Binding-site contacts:
Ligand atom OBC contacts residue MET92 of chain 1.B at 3.3 Å.
Ligand atom CAX contacts residue ALA54 of chain 1.B at 3.9 Å (hydrophobic).
Ligand atom OBE contacts residue LEU244 of chain 1.B at 3.6 Å.
Ligand atom CAU contacts residue MET125 of chain 1.B at 3.4 Å (hydrophobic).
Ligand atom CAC contacts residue LEU88 of chain 1.B at 3.8 Å (hydrophobic).
Ligand atom CAP contacts residue LEU229 of chain 1.B at 3.7 Å (hydrophobic).
Ligand atom CAW contacts residue LEU229 of chain 1.B at 3.6 Å (hydrophobic).
Ligand atom OBD contacts residue LEU50 of chain 1.B at 3.7 Å.
Ligand atom OBB contacts residue LEU229 of chain 1.B at 3.4 Å.
Ligand atom CAM contacts residue LEU50 of chain 1.B at 3.8 Å (hydrophobic).
Ligand atom CAX contacts residue LEU229 of chain 1.B at 3.7 Å (hydrophobic).
Ligand atom CAM contacts residue LEU229 of chain 1.B at 3.5 Å (hydrophobic).
Ligand atom CAJ contacts residue ILE128 of chain 1.B at 3.4 Å (hydrophobic).
Ligand atom CAV contacts residue GLU57 of chain 1.B at 3.5 Å.
Ligand atom CAT contacts residue THR51 of chain 1.B at 3.6 Å.
Ligand atom CAN contacts residue LEU91 of chain 1.B at 3.8 Å (hydrophobic).
Ligand atom CAO contacts residue GLU57 of chain 1.B at 3.9 Å.
Ligand atom CAG contacts residue HIS228 of chain 1.B at 3.6 Å.
Ligand atom CAS contacts residue HIS228 of chain 1.B at 3.7 Å.
Ligand atom CAO contacts residue PHE108 of chain 1.B at 4.0 Å (hydrophobic).
Ligand atom CAG contacts residue MET125 of chain 1.B at 3.7 Å (hydrophobic).
Ligand atom CAV contacts residue PHE108 of chain 1.B at 4.0 Å (hydrophobic).
Ligand atom CAJ contacts residue LEU132 of chain 1.B at 3.4 Å (hydrophobic).
Ligand atom OBE contacts residue LEU240 of chain 1.B at 3.6 Å.
Ligand atom CAW contacts residue THR51 of chain 1.B at 3.7 Å.
Ligand atom OAZ contacts residue GLU57 of chain 1.B at 2.4 Å (salt-bridge).
Ligand atom CAH contacts residue LEU229 of chain 1.B at 3.5 Å (hydrophobic).
Ligand atom OAZ contacts residue ARG98 of chain 1.B at 3.6 Å (salt-bridge).
Ligand atom CAE contacts residue LEU229 of chain 1.B at 3.6 Å (hydrophobic).
Ligand atom OBC contacts residue LEU88 of chain 1.B at 3.0 Å.
Ligand atom CAD contacts residue MET92 of chain 1.B at 3.9 Å (hydrophobic).
Ligand atom CAT contacts residue LEU229 of chain 1.B at 3.8 Å (hydrophobic).
Ligand atom OAY contacts residue MET125 of chain 1.B at 3.9 Å.
Ligand atom CAC contacts residue MET92 of chain 1.B at 3.5 Å (hydrophobic).
Ligand atom CAU contacts residue ILE128 of chain 1.B at 3.8 Å (hydrophobic).
Ligand atom CAA contacts residue LEU88 of chain 1.B at 3.9 Å (hydrophobic).
Ligand atom OBE contacts residue THR51 of chain 1.B at 2.7 Å (h-bond).
Ligand atom CAG contacts residue GLY124 of chain 1.B at 3.7 Å.
Ligand atom CAU contacts residue PHE129 of chain 1.B at 3.3 Å (hydrophobic).
Ligand atom OBA contacts residue PHE108 of chain 1.B at 3.8 Å.

Sequence of chain 1.B:
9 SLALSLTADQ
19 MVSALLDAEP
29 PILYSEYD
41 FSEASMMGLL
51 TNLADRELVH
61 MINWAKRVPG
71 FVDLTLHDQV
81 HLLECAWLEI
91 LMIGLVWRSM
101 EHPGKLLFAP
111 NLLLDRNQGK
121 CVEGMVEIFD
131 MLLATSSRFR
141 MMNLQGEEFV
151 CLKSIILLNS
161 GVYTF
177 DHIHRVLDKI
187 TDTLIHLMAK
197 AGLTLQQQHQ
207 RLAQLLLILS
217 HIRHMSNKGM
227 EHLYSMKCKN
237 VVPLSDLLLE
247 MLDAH

A protein and the small-molecule ligand that binds it are described below.
Small molecule (SMILES): CCOC(=O)[C@@H]1[C@H](C(=O)OCC)[C@H]2O[C@@H]1C(c1ccc(O)cc1)=C2c1ccc(O)cc1